A protein and the small-molecule ligand that binds it are described below.
Small molecule (SMILES): CC(=O)N[C@@H]1[C@@H](O)[C@H](O)[C@@H](CO)O[C@H]1O

Sequence of chain 1.A:
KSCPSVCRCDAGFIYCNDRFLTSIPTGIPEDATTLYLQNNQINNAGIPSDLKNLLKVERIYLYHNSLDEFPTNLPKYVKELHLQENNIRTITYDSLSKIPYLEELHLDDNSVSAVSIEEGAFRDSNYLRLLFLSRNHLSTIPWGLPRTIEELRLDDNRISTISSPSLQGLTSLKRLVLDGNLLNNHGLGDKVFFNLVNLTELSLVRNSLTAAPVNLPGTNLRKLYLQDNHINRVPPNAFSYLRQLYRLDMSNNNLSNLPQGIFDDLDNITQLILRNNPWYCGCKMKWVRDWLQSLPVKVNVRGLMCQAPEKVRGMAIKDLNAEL

Binding-site contacts:
Ligand atom O6 contacts residue ASN202 of chain 1.A at 4.3 Å.
Ligand atom O5 contacts residue ASN202 of chain 1.A at 2.3 Å (h-bond).
Ligand atom O6 contacts residue GLU154 of chain 1.A at 4.0 Å.
Ligand atom C7 contacts residue VAL201 of chain 1.A at 4.2 Å (hydrophobic).
Ligand atom O7 contacts residue ASN202 of chain 1.A at 4.2 Å.
Ligand atom C2 contacts residue ASN202 of chain 1.A at 2.5 Å.
Ligand atom C3 contacts residue ASN202 of chain 1.A at 3.8 Å.
Ligand atom C6 contacts residue LYS178 of chain 1.A at 4.5 Å.
Ligand atom C4 contacts residue ASN202 of chain 1.A at 4.2 Å.
Ligand atom C1 contacts residue ASN202 of chain 1.A at 1.4 Å.
Ligand atom N2 contacts residue THR175 of chain 1.A at 3.8 Å.
Ligand atom C1 contacts residue THR175 of chain 1.A at 4.2 Å.
Ligand atom O6 contacts residue LYS178 of chain 1.A at 3.6 Å.
Ligand atom C7 contacts residue THR175 of chain 1.A at 3.4 Å.
Ligand atom C2 contacts residue THR175 of chain 1.A at 4.0 Å.
Ligand atom C8 contacts residue VAL201 of chain 1.A at 3.5 Å (hydrophobic).
Ligand atom C7 contacts residue ASN202 of chain 1.A at 3.8 Å.
Ligand atom N2 contacts residue ASN202 of chain 1.A at 3.0 Å (h-bond).
Ligand atom O7 contacts residue THR175 of chain 1.A at 3.2 Å (h-bond).
Ligand atom C8 contacts residue THR175 of chain 1.A at 4.1 Å.
Ligand atom C5 contacts residue ASN202 of chain 1.A at 3.6 Å.